Binding-site contacts:
Ligand atom C7 contacts residue ASN597 of chain 2.A at 3.8 Å.
Ligand atom C2 contacts residue GLN699 of chain 2.A at 3.7 Å.
Ligand atom C3 contacts residue GLU235 of chain 1.A at 3.7 Å.
Ligand atom C1 contacts residue SER593 of chain 2.A at 3.6 Å.
Ligand atom O5 contacts residue ASN597 of chain 2.A at 2.3 Å (h-bond).
Ligand atom C6 contacts residue GLU235 of chain 1.A at 3.9 Å.
Ligand atom C4 contacts residue GLU235 of chain 1.A at 3.8 Å.
Ligand atom C5 contacts residue ASN597 of chain 2.A at 3.6 Å.
Ligand atom C8 contacts residue ALA594 of chain 2.A at 3.8 Å (hydrophobic).
Ligand atom C8 contacts residue SER590 of chain 2.A at 3.5 Å.
Ligand atom N2 contacts residue SER593 of chain 2.A at 2.9 Å (h-bond).
Ligand atom O2 contacts residue HIS71 of chain 1.A at 3.0 Å (h-bond).
Ligand atom N2 contacts residue GLN699 of chain 2.A at 3.5 Å (h-bond).
Ligand atom C4 contacts residue ARG313 of chain 1.A at 3.5 Å.
Ligand atom O4 contacts residue ARG313 of chain 1.A at 3.9 Å.
Ligand atom C3 contacts residue GLU235 of chain 1.A at 3.6 Å.
Ligand atom O3 contacts residue ARG313 of chain 1.A at 3.1 Å (salt-bridge).
Ligand atom C2 contacts residue SER593 of chain 2.A at 3.6 Å.
Ligand atom O5 contacts residue HIS71 of chain 1.A at 3.5 Å.
Ligand atom O2 contacts residue ARG313 of chain 1.A at 3.5 Å (salt-bridge).
Ligand atom C8 contacts residue TYR236 of chain 1.A at 3.6 Å (hydrophobic).
Ligand atom O7 contacts residue GLN699 of chain 2.A at 3.3 Å (h-bond).
Ligand atom O4 contacts residue GLU235 of chain 1.A at 3.1 Å (salt-bridge).
Ligand atom C3 contacts residue ARG313 of chain 1.A at 3.8 Å.
Ligand atom C1 contacts residue GLN699 of chain 2.A at 3.8 Å.
Ligand atom C1 contacts residue GLU235 of chain 1.A at 4.0 Å.
Ligand atom N2 contacts residue ASN597 of chain 2.A at 2.8 Å (h-bond).
Ligand atom C8 contacts residue SER593 of chain 2.A at 4.0 Å.
Ligand atom C6 contacts residue HIS71 of chain 1.A at 3.9 Å.
Ligand atom C2 contacts residue ASN597 of chain 2.A at 2.4 Å.
Ligand atom C5 contacts residue GLU235 of chain 1.A at 3.5 Å.
Ligand atom C2 contacts residue ARG313 of chain 1.A at 4.0 Å.
Ligand atom C7 contacts residue SER593 of chain 2.A at 3.9 Å.
Ligand atom O2 contacts residue GLU235 of chain 1.A at 2.4 Å (salt-bridge).
Ligand atom O3 contacts residue GLU235 of chain 1.A at 3.1 Å (salt-bridge).
Ligand atom C3 contacts residue ASN597 of chain 2.A at 3.7 Å.
Ligand atom C7 contacts residue GLN699 of chain 2.A at 3.4 Å.
Ligand atom C2 contacts residue GLU235 of chain 1.A at 3.1 Å.
Ligand atom C3 contacts residue ARG313 of chain 1.A at 3.8 Å.
Ligand atom C1 contacts residue ASN597 of chain 2.A at 1.4 Å.

Sequence of chain 2.A:
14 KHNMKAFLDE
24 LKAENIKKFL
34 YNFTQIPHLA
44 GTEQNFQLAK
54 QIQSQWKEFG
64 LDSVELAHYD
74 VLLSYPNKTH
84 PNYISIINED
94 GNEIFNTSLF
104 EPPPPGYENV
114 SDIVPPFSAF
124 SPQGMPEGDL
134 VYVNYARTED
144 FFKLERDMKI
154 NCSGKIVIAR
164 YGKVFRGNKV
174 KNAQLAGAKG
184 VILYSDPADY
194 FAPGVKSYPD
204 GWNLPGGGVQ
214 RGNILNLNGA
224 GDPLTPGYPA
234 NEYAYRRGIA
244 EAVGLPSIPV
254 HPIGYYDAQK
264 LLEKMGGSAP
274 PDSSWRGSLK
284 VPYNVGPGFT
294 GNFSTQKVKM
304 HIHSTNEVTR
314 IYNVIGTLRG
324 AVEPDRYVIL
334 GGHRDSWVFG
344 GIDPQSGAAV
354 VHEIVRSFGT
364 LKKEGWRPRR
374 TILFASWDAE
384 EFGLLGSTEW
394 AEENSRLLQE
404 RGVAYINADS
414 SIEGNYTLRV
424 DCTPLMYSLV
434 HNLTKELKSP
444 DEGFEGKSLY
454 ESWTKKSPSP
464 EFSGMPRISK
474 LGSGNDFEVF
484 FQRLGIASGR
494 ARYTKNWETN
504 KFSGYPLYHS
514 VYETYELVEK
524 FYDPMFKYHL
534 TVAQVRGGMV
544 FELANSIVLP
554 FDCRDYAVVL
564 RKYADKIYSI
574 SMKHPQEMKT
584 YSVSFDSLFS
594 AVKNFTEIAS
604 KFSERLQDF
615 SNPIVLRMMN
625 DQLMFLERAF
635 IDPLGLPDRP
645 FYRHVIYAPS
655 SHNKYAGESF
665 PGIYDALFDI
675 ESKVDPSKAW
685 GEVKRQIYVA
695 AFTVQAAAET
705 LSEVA

A protein and the small-molecule ligand that binds it are described below.
Small molecule (SMILES): CC(=O)N[C@H]1[C@H](O[C@H]2[C@H](O)[C@@H](NC(C)=O)CO[C@@H]2CO)O[C@H](CO)[C@@H](O[C@@H]2O[C@H](CO)[C@@H](O)[C@H](O[C@H]3O[C@H](CO)[C@@H](O)[C@H](O)[C@@H]3O)[C@@H]2O)[C@@H]1O

Sequence of chain 1.A:
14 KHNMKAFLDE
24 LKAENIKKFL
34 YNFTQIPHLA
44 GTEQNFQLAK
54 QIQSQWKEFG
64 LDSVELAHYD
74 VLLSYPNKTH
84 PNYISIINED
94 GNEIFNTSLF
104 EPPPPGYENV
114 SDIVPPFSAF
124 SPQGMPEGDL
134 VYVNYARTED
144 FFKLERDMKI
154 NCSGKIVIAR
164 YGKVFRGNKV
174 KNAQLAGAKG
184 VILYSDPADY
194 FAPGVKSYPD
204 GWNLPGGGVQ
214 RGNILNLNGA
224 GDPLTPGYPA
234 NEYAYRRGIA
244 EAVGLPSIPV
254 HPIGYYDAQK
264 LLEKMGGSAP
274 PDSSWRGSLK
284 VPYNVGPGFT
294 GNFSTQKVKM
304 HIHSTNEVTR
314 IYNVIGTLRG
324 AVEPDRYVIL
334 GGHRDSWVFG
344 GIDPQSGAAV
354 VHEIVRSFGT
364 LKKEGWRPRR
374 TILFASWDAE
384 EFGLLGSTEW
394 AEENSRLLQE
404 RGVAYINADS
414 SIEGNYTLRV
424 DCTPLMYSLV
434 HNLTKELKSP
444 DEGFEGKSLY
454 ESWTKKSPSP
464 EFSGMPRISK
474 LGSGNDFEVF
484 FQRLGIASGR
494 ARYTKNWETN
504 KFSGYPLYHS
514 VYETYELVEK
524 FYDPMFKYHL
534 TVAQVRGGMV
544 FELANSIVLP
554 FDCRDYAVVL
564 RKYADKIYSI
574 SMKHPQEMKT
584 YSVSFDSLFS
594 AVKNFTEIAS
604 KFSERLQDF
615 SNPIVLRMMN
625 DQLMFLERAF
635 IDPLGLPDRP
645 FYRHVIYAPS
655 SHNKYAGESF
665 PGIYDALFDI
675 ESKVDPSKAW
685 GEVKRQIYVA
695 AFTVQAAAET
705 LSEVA